This small molecule binds to this protein.
Small molecule (SMILES): O=P(O)(O)OC[C@H]1O[C@](O)(COP(=O)(O)O)[C@@H](O)[C@@H]1O

Sequence of chain 1.D:
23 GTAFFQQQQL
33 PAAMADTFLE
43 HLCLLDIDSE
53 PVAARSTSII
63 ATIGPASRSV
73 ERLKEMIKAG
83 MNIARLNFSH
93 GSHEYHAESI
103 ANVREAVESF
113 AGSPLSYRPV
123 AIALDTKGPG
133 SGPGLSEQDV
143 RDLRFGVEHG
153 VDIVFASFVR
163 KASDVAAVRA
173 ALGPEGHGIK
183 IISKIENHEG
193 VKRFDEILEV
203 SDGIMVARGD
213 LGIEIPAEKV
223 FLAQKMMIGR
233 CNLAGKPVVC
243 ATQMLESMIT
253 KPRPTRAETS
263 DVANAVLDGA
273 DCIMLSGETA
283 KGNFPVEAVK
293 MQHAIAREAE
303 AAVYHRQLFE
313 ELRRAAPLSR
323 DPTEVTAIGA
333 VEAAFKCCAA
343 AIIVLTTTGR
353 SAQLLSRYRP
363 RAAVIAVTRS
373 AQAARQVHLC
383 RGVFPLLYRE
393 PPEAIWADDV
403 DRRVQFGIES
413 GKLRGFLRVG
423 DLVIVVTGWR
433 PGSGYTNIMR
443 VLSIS

Binding-site contacts:
Ligand atom O2 contacts residue LEU347 of chain 1.D at 3.4 Å.
Ligand atom O3P contacts residue TRP398 of chain 1.D at 2.8 Å (h-bond).
Ligand atom O4P contacts residue THR350 of chain 1.D at 2.7 Å (h-bond).
Ligand atom O5 contacts residue LEU347 of chain 1.D at 3.8 Å.
Ligand atom O5P contacts residue SER353 of chain 1.D at 3.6 Å.
Ligand atom C5 contacts residue GLY434 of chain 1.D at 3.4 Å.
Ligand atom O1 contacts residue GLY434 of chain 1.D at 3.7 Å.
Ligand atom O3 contacts residue GLY430 of chain 1.D at 3.2 Å.
Ligand atom O4 contacts residue GLY436 of chain 1.D at 3.7 Å.
Ligand atom O5P contacts residue SER435 of chain 1.D at 3.3 Å (h-bond).
Ligand atom O6 contacts residue THR348 of chain 1.D at 3.6 Å.
Ligand atom C3 contacts residue ARG432 of chain 1.D at 3.3 Å.
Ligand atom O6P contacts residue SER353 of chain 1.D at 2.6 Å (h-bond).
Ligand atom O4 contacts residue GLY434 of chain 1.D at 2.6 Å (h-bond).
Ligand atom P2 contacts residue THR349 of chain 1.D at 3.7 Å.
Ligand atom O5P contacts residue GLY436 of chain 1.D at 2.9 Å (h-bond).
Ligand atom O4P contacts residue SER435 of chain 1.D at 2.9 Å (h-bond).
Ligand atom O1P contacts residue PRO433 of chain 1.D at 3.6 Å.
Ligand atom O6P contacts residue THR348 of chain 1.D at 2.5 Å (h-bond).
Ligand atom P2 contacts residue SER353 of chain 1.D at 3.6 Å.
Ligand atom C3 contacts residue GLY434 of chain 1.D at 3.4 Å.
Ligand atom O2P contacts residue ARG405 of chain 1.D at 2.6 Å (salt-bridge).
Ligand atom O4P contacts residue THR349 of chain 1.D at 3.2 Å (h-bond).
Ligand atom O6P contacts residue ARG352 of chain 1.D at 3.8 Å.
Ligand atom P2 contacts residue THR348 of chain 1.D at 3.5 Å.
Ligand atom P2 contacts residue SER435 of chain 1.D at 3.6 Å.
Ligand atom P1 contacts residue ARG405 of chain 1.D at 3.7 Å.
Ligand atom O3 contacts residue TRP398 of chain 1.D at 3.7 Å.
Ligand atom C4 contacts residue GLY434 of chain 1.D at 3.3 Å.
Ligand atom C6 contacts residue LEU347 of chain 1.D at 3.7 Å (hydrophobic).
Ligand atom C6 contacts residue THR438 of chain 1.D at 3.4 Å.
Ligand atom O1P contacts residue GLY434 of chain 1.D at 2.8 Å (h-bond).
Ligand atom O4 contacts residue THR438 of chain 1.D at 3.5 Å (h-bond).
Ligand atom O4 contacts residue TYR437 of chain 1.D at 2.9 Å (h-bond).
Ligand atom O4P contacts residue THR348 of chain 1.D at 3.6 Å.
Ligand atom O3 contacts residue ARG432 of chain 1.D at 2.8 Å (salt-bridge).
Ligand atom O2 contacts residue GLY430 of chain 1.D at 3.6 Å (h-bond).
Ligand atom C6 contacts residue SER353 of chain 1.D at 3.7 Å.
Ligand atom O3P contacts residue ARG405 of chain 1.D at 2.7 Å (salt-bridge).
Ligand atom O6 contacts residue THR349 of chain 1.D at 3.1 Å (h-bond).